Sequence of chain 1.B:
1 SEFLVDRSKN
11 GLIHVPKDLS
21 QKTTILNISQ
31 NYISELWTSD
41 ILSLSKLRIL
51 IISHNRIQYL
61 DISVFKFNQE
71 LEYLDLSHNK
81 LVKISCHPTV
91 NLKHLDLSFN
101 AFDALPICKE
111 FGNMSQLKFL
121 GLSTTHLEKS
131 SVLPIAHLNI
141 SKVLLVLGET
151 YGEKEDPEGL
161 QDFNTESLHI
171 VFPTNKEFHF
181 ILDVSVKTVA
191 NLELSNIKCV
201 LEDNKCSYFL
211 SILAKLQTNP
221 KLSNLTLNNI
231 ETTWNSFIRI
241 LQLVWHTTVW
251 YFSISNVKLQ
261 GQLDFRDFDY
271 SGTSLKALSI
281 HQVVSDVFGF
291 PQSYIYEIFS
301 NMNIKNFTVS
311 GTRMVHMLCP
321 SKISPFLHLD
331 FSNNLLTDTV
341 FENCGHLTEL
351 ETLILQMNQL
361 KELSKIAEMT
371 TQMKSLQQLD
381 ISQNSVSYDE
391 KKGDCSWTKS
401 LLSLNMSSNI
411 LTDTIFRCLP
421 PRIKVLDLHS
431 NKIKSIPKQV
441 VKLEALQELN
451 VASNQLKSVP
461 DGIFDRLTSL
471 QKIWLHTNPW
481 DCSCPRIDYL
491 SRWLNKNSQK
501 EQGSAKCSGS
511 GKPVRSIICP

A protein and the small-molecule ligand that binds it are described below.
Small molecule (SMILES): CC(=O)N[C@@H]1[C@@H](O)[C@H](O)[C@@H](CO)O[C@H]1O

Binding-site contacts:
Ligand atom C2 contacts residue ASN139 of chain 1.B at 2.5 Å.
Ligand atom C3 contacts residue ASN139 of chain 1.B at 3.8 Å.
Ligand atom N2 contacts residue ASN139 of chain 1.B at 2.9 Å (h-bond).
Ligand atom O7 contacts residue HIS137 of chain 1.B at 4.1 Å.
Ligand atom O7 contacts residue ASN139 of chain 1.B at 2.8 Å (h-bond).
Ligand atom C7 contacts residue ASN139 of chain 1.B at 3.2 Å.
Ligand atom O5 contacts residue ASN139 of chain 1.B at 2.4 Å (h-bond).
Ligand atom N2 contacts residue HIS137 of chain 1.B at 3.9 Å.
Ligand atom C5 contacts residue ASN139 of chain 1.B at 3.7 Å.
Ligand atom C7 contacts residue HIS137 of chain 1.B at 4.0 Å.
Ligand atom C4 contacts residue ASN139 of chain 1.B at 4.3 Å.
Ligand atom C1 contacts residue ASN139 of chain 1.B at 1.4 Å.